Binding-site contacts:
Ligand atom N1 contacts residue SER390 of chain 1.D at 2.6 Å (h-bond).
Ligand atom OP1 contacts residue GLY248 of chain 1.D at 3.6 Å (h-bond).
Ligand atom OP3 contacts residue SER249 of chain 1.D at 3.2 Å (h-bond).
Ligand atom O contacts residue THR124 of chain 1.D at 2.6 Å (h-bond).
Ligand atom CB contacts residue LEU180 of chain 1.D at 3.7 Å (hydrophobic).
Ligand atom C contacts residue HIS129 of chain 1.D at 3.7 Å.
Ligand atom C2 contacts residue SER390 of chain 1.D at 3.6 Å.
Ligand atom OP1 contacts residue THR204 of chain 1.D at 2.6 Å (h-bond).
Ligand atom N1 contacts residue GLU364 of chain 1.D at 3.4 Å.
Ligand atom C4A contacts residue GLY317 of chain 1.D at 3.5 Å.
Ligand atom N1 contacts residue HIS100 of chain 1.D at 3.7 Å.
Ligand atom OP3 contacts residue HIS100 of chain 1.D at 3.1 Å (h-bond).
Ligand atom OXT contacts residue ALA126 of chain 1.D at 3.5 Å.
Ligand atom O contacts residue GLY125 of chain 1.D at 2.8 Å (h-bond).
Ligand atom O3A contacts residue ALA126 of chain 1.D at 3.6 Å.
Ligand atom OP2 contacts residue GLY248 of chain 1.D at 2.8 Å (h-bond).
Ligand atom O3A contacts residue GLN128 of chain 1.D at 3.4 Å.
Ligand atom P contacts residue SER249 of chain 1.D at 3.5 Å.
Ligand atom OP1 contacts residue SER249 of chain 1.D at 2.7 Å (h-bond).
Ligand atom C contacts residue ALA126 of chain 1.D at 3.5 Å (hydrophobic).
Ligand atom O contacts residue HIS129 of chain 1.D at 3.5 Å.
Ligand atom OXT contacts residue GLN128 of chain 1.D at 2.9 Å (h-bond).
Ligand atom C5A contacts residue GLY317 of chain 1.D at 3.6 Å.
Ligand atom OP2 contacts residue GLY246 of chain 1.D at 2.8 Å (h-bond).
Ligand atom C6 contacts residue SER390 of chain 1.D at 3.3 Å.
Ligand atom OXT contacts residue HIS129 of chain 1.D at 2.9 Å (h-bond).
Ligand atom OP1 contacts residue LYS101 of chain 1.D at 3.1 Å (salt-bridge).
Ligand atom C6 contacts residue CYS244 of chain 1.D at 3.6 Å (hydrophobic).
Ligand atom C4A contacts residue LYS101 of chain 1.D at 3.5 Å.
Ligand atom N contacts residue LYS101 of chain 1.D at 3.4 Å.
Ligand atom OXT contacts residue GLY127 of chain 1.D at 3.4 Å (h-bond).
Ligand atom C contacts residue GLY125 of chain 1.D at 3.5 Å.
Ligand atom OP3 contacts residue ASN250 of chain 1.D at 2.8 Å (h-bond).
Ligand atom C6 contacts residue GLU364 of chain 1.D at 3.5 Å.
Ligand atom OP4 contacts residue LYS101 of chain 1.D at 3.5 Å (salt-bridge).
Ligand atom C contacts residue THR124 of chain 1.D at 3.3 Å.
Ligand atom OP2 contacts residue SER249 of chain 1.D at 3.5 Å (h-bond).
Ligand atom OXT contacts residue THR124 of chain 1.D at 3.3 Å (h-bond).
Ligand atom P contacts residue GLY248 of chain 1.D at 3.7 Å.
Ligand atom OP2 contacts residue GLY247 of chain 1.D at 3.3 Å (h-bond).

Sequence of chain 1.D:
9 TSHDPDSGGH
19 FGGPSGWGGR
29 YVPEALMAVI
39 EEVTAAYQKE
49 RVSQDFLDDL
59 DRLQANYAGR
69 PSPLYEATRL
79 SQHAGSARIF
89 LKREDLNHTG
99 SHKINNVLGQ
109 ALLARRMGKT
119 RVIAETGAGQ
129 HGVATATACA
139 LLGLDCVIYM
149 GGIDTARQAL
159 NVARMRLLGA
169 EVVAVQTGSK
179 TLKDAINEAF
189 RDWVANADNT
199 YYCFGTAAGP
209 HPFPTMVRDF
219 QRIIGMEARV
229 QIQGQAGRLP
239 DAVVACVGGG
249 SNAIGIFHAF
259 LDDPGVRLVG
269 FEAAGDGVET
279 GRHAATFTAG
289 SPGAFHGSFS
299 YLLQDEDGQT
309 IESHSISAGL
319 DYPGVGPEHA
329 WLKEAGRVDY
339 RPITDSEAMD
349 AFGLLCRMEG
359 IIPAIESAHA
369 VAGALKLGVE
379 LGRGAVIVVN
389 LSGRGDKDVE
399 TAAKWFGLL

A protein and the small-molecule ligand that binds it are described below.
Small molecule (SMILES): C=C(NCc1c(COP(=O)(O)O)cnc(C)c1O)C(=O)O